This protein binds this small molecule.
Small molecule (SMILES): CO[C@@H]1C(=O)CC[C@@](C)(O)[C@@]1(O)[C@@]1(C)O[C@@H]1CC=C(C)C

Sequence of chain 1.A:
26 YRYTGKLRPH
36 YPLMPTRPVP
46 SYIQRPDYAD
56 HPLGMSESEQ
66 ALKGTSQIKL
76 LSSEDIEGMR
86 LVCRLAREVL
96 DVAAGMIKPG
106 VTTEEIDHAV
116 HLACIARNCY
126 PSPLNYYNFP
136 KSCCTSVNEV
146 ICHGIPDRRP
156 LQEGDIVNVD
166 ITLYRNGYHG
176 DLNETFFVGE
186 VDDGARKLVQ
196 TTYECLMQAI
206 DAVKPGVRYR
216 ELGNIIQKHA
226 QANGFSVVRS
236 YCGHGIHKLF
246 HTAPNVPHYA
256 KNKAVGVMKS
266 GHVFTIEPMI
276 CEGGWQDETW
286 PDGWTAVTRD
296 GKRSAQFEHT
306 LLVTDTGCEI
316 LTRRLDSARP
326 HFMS

Binding-site contacts:
Ligand atom C3 contacts residue HIS239 of chain 1.A at 4.0 Å.
Ligand atom O1 contacts residue TYR236 of chain 1.A at 3.8 Å.
Ligand atom C6 contacts residue MET274 of chain 1.A at 3.8 Å (hydrophobic).
Ligand atom C23 contacts residue TYR131 of chain 1.A at 3.3 Å (hydrophobic).
Ligand atom C31 contacts residue CYS237 of chain 1.A at 3.9 Å (hydrophobic).
Ligand atom C2A contacts residue PHE245 of chain 1.A at 4.2 Å (hydrophobic).
Ligand atom C6 contacts residue GLU272 of chain 1.A at 3.6 Å.
Ligand atom C2C contacts residue PHE134 of chain 1.A at 3.6 Å (hydrophobic).
Ligand atom O41 contacts residue TYR236 of chain 1.A at 3.5 Å.
Ligand atom C1 contacts residue HIS148 of chain 1.A at 2.7 Å.
Ligand atom C2 contacts residue HIS148 of chain 1.A at 3.4 Å.
Ligand atom O11 contacts residue HIS239 of chain 1.A at 3.8 Å.
Ligand atom C2C contacts residue CYS139 of chain 1.A at 4.2 Å (hydrophobic).
Ligand atom C4 contacts residue CYS237 of chain 1.A at 3.1 Å (hydrophobic).
Ligand atom C24 contacts residue TYR131 of chain 1.A at 3.8 Å (hydrophobic).
Ligand atom O1 contacts residue HIS148 of chain 1.A at 2.9 Å.
Ligand atom C31 contacts residue HIS239 of chain 1.A at 3.8 Å.
Ligand atom C2B contacts residue PHE245 of chain 1.A at 3.8 Å (hydrophobic).
Ligand atom O11 contacts residue CO1 of chain 1.B at 3.5 Å.
Ligand atom C5 contacts residue CYS237 of chain 1.A at 3.2 Å (hydrophobic).
Ligand atom C21 contacts residue HIS148 of chain 1.A at 4.0 Å.
Ligand atom C31 contacts residue HIS246 of chain 1.A at 4.1 Å.
Ligand atom O11 contacts residue GLU272 of chain 1.A at 3.9 Å.
Ligand atom C22 contacts residue HIS148 of chain 1.A at 3.7 Å.
Ligand atom C22 contacts residue GOL1 of chain 1.H at 3.7 Å.
Ligand atom C6 contacts residue HIS148 of chain 1.A at 3.1 Å.
Ligand atom C3 contacts residue CYS237 of chain 1.A at 4.0 Å (hydrophobic).
Ligand atom C5 contacts residue MET274 of chain 1.A at 3.9 Å (hydrophobic).
Ligand atom C5 contacts residue GLU272 of chain 1.A at 3.3 Å.
Ligand atom C24 contacts residue PHE245 of chain 1.A at 3.8 Å (hydrophobic).
Ligand atom O11 contacts residue HIS148 of chain 1.A at 3.8 Å.
Ligand atom C2A contacts residue HIS246 of chain 1.A at 4.2 Å.
Ligand atom C11 contacts residue HIS148 of chain 1.A at 1.5 Å.
Ligand atom C5 contacts residue TYR236 of chain 1.A at 4.1 Å (hydrophobic).
Ligand atom C25 contacts residue PHE245 of chain 1.A at 4.2 Å (hydrophobic).
Ligand atom C2C contacts residue TRP289 of chain 1.A at 4.0 Å (hydrophobic).
Ligand atom C2B contacts residue CYS139 of chain 1.A at 3.7 Å (hydrophobic).
Ligand atom C2B contacts residue PRO128 of chain 1.A at 3.8 Å (hydrophobic).
Ligand atom O2A contacts residue GOL1 of chain 1.H at 3.2 Å (h-bond).
Ligand atom O41 contacts residue CYS237 of chain 1.A at 3.0 Å (h-bond).